A protein and the small-molecule ligand that binds it are described below.
Small molecule (SMILES): CC(C)(C)C(=O)CSc1ncc2ccc3ccccc3c2n1

Binding-site contacts:
Ligand atom C07 contacts residue TYR120 of chain 1.F at 3.6 Å (hydrophobic).
Ligand atom O06 contacts residue ASN133 of chain 1.F at 3.0 Å (h-bond).
Ligand atom C21 contacts residue TYR120 of chain 1.F at 3.6 Å (hydrophobic).
Ligand atom C09 contacts residue MET137 of chain 1.F at 4.0 Å (hydrophobic).
Ligand atom C05 contacts residue PRO132 of chain 1.F at 4.0 Å (hydrophobic).
Ligand atom C12 contacts residue TYR120 of chain 1.F at 3.9 Å (hydrophobic).
Ligand atom S08 contacts residue PRO132 of chain 1.F at 3.4 Å.
Ligand atom C07 contacts residue SER131 of chain 1.F at 4.0 Å.
Ligand atom S08 contacts residue SER131 of chain 1.F at 4.0 Å.
Ligand atom C04 contacts residue ILE130 of chain 1.F at 4.1 Å (hydrophobic).
Ligand atom C11 contacts residue TYR120 of chain 1.F at 3.8 Å (hydrophobic).
Ligand atom C18 contacts residue TYR120 of chain 1.F at 3.7 Å (hydrophobic).
Ligand atom C07 contacts residue ILE130 of chain 1.F at 3.7 Å (hydrophobic).
Ligand atom C18 contacts residue MET116 of chain 1.F at 3.5 Å (hydrophobic).
Ligand atom C03 contacts residue THR102 of chain 1.F at 3.8 Å.
Ligand atom C01 contacts residue THR102 of chain 1.F at 3.3 Å.
Ligand atom O06 contacts residue MET137 of chain 1.F at 3.2 Å.
Ligand atom C09 contacts residue TYR120 of chain 1.F at 3.3 Å (hydrophobic).
Ligand atom C17 contacts residue THR117 of chain 1.F at 4.0 Å.
Ligand atom C01 contacts residue SER131 of chain 1.F at 3.9 Å.
Ligand atom S08 contacts residue TYR120 of chain 1.F at 4.0 Å.
Ligand atom C05 contacts residue ASN133 of chain 1.F at 4.0 Å.
Ligand atom C03 contacts residue LEU140 of chain 1.F at 3.8 Å (hydrophobic).
Ligand atom N22 contacts residue MET137 of chain 1.F at 3.9 Å.
Ligand atom C05 contacts residue SER131 of chain 1.F at 3.9 Å.
Ligand atom C02 contacts residue THR102 of chain 1.F at 4.0 Å.
Ligand atom S08 contacts residue MET137 of chain 1.F at 4.2 Å.
Ligand atom C04 contacts residue ILE105 of chain 1.F at 3.5 Å (hydrophobic).
Ligand atom N22 contacts residue TYR120 of chain 1.F at 3.3 Å.
Ligand atom C20 contacts residue TYR120 of chain 1.F at 3.6 Å (hydrophobic).
Ligand atom S08 contacts residue ILE130 of chain 1.F at 3.8 Å.
Ligand atom O06 contacts residue SER131 of chain 1.F at 3.9 Å.
Ligand atom C17 contacts residue MET116 of chain 1.F at 4.0 Å (hydrophobic).
Ligand atom C03 contacts residue PHE136 of chain 1.F at 4.0 Å (hydrophobic).
Ligand atom O06 contacts residue PRO132 of chain 1.F at 3.2 Å.
Ligand atom C03 contacts residue MET137 of chain 1.F at 3.7 Å (hydrophobic).
Ligand atom C01 contacts residue SER98 of chain 1.F at 3.2 Å.
Ligand atom C04 contacts residue ALA101 of chain 1.F at 4.2 Å (hydrophobic).
Ligand atom C19 contacts residue TYR120 of chain 1.F at 3.4 Å (hydrophobic).
Ligand atom N10 contacts residue TYR120 of chain 1.F at 3.5 Å (h-bond).

Sequence of chain 1.F:
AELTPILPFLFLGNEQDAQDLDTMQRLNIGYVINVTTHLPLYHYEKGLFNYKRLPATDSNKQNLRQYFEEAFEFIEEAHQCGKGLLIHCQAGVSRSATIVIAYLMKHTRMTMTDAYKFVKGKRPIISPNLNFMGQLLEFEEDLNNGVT